The small molecule below binds the protein below.
Small molecule (SMILES): O=C(c1cccc(-c2cccc(O)c2F)n1)c1ccc(F)c(O)c1O

Sequence of chain 2.A:
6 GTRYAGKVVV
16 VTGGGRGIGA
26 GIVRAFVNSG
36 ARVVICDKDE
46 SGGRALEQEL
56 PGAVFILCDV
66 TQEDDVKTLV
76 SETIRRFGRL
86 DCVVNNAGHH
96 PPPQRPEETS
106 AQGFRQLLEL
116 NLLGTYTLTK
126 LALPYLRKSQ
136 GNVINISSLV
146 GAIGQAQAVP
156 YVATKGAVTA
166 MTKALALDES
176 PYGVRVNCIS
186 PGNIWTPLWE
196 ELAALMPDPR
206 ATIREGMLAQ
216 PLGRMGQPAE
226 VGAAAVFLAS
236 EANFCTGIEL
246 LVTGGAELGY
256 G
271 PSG

Binding-site contacts:
Ligand atom C12 contacts residue GLN150 of chain 2.A at 3.7 Å.
Ligand atom C16 contacts residue TYR156 of chain 2.A at 3.8 Å (hydrophobic).
Ligand atom C15 contacts residue NAD1 of chain 2.B at 3.1 Å.
Ligand atom C17 contacts residue GLN150 of chain 2.A at 3.5 Å.
Ligand atom C15 contacts residue SER143 of chain 2.A at 3.5 Å.
Ligand atom O2 contacts residue SER143 of chain 2.A at 2.6 Å (h-bond).
Ligand atom C15 contacts residue TYR156 of chain 2.A at 3.6 Å (hydrophobic).
Ligand atom O2 contacts residue TYR156 of chain 2.A at 2.5 Å (h-bond).
Ligand atom O contacts residue ALA151 of chain 2.A at 2.8 Å (h-bond).
Ligand atom F contacts residue NAD1 of chain 2.B at 3.8 Å.
Ligand atom C16 contacts residue HIS95 of chain 2.A at 3.5 Å.
Ligand atom O3 contacts residue TYR156 of chain 2.A at 3.1 Å (h-bond).
Ligand atom C9 contacts residue LEU197 of chain 2.A at 3.5 Å (hydrophobic).
Ligand atom C14 contacts residue NAD1 of chain 2.B at 3.5 Å.
Ligand atom O contacts residue GLN152 of chain 2.A at 3.2 Å (h-bond).
Ligand atom O3 contacts residue HIS95 of chain 2.A at 3.2 Å.
Ligand atom F contacts residue SER143 of chain 2.A at 2.8 Å.
Ligand atom F contacts residue TYR255 of chain 3.A at 2.8 Å.
Ligand atom C13 contacts residue TYR255 of chain 3.A at 3.2 Å (hydrophobic).
Ligand atom F1 contacts residue HIS95 of chain 2.A at 2.8 Å.
Ligand atom C14 contacts residue TYR255 of chain 3.A at 3.5 Å (hydrophobic).
Ligand atom C7 contacts residue LEU197 of chain 2.A at 3.6 Å (hydrophobic).
Ligand atom O3 contacts residue NAD1 of chain 2.B at 3.6 Å.
Ligand atom O1 contacts residue LEU197 of chain 2.A at 3.5 Å.
Ligand atom N contacts residue GLN150 of chain 2.A at 3.5 Å (h-bond).
Ligand atom C14 contacts residue SER143 of chain 2.A at 3.6 Å.
Ligand atom C16 contacts residue NAD1 of chain 2.B at 3.5 Å.
Ligand atom C7 contacts residue TRP194 of chain 2.A at 3.4 Å (hydrophobic).
Ligand atom C4 contacts residue GLN150 of chain 2.A at 3.5 Å.
Ligand atom C contacts residue ALA151 of chain 2.A at 3.4 Å (hydrophobic).
Ligand atom C1 contacts residue ALA151 of chain 2.A at 3.3 Å (hydrophobic).
Ligand atom F contacts residue PRO186 of chain 2.A at 3.7 Å.
Ligand atom O2 contacts residue NAD1 of chain 2.B at 2.8 Å.
Ligand atom F contacts residue VAL145 of chain 2.A at 3.4 Å.
Ligand atom C13 contacts residue ASN188 of chain 2.A at 3.4 Å.
Ligand atom C8 contacts residue TRP194 of chain 2.A at 3.4 Å (hydrophobic).
Ligand atom C12 contacts residue ASN188 of chain 2.A at 3.3 Å.
Ligand atom C3 contacts residue GLN150 of chain 2.A at 3.7 Å.
Ligand atom C contacts residue GLN150 of chain 2.A at 3.7 Å.
Ligand atom C8 contacts residue LEU197 of chain 2.A at 3.4 Å (hydrophobic).

Sequence of chain 3.A:
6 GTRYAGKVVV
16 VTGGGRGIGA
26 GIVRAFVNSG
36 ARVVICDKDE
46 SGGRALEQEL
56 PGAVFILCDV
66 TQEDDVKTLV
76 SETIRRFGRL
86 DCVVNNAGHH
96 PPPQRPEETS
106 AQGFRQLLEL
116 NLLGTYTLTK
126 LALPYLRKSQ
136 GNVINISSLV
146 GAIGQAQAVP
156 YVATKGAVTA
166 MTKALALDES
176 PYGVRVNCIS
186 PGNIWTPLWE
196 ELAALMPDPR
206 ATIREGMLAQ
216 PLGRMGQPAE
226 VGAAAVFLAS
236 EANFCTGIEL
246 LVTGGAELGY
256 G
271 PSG